Sequence of chain 1.A:
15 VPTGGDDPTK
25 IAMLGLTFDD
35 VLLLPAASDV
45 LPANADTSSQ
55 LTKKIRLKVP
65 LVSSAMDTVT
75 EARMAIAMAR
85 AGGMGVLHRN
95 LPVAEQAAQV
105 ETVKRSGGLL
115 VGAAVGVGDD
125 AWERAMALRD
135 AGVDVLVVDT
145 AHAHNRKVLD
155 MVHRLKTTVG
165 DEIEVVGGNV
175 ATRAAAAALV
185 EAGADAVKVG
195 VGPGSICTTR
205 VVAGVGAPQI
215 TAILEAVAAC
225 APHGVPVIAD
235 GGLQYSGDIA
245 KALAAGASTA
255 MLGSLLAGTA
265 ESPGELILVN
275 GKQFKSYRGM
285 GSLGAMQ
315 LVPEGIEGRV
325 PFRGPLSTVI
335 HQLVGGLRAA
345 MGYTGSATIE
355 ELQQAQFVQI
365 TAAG

Sequence of chain 4.A:
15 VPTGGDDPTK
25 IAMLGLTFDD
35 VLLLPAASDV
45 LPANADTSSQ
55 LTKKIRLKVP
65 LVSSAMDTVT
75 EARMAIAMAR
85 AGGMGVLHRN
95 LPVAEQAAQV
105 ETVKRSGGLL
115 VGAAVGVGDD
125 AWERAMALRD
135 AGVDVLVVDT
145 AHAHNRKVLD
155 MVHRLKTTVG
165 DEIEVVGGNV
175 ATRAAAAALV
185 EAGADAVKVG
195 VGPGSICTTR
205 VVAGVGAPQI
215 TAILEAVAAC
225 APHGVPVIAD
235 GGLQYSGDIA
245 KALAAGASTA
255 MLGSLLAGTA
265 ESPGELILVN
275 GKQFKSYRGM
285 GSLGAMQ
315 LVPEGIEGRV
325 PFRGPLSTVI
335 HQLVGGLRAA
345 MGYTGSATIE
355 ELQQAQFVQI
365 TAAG

The small molecule below binds the protein below.
Small molecule (SMILES): O=C(CC1CCCCC1)N1CCN(S(=O)(=O)c2cccc3cnccc23)CC1

Binding-site contacts:
Ligand atom N13 contacts residue ALA145 of chain 4.A at 3.8 Å.
Ligand atom C21 contacts residue IMP1 of chain 4.B at 3.2 Å.
Ligand atom C25 contacts residue IMP1 of chain 4.B at 3.6 Å.
Ligand atom C22 contacts residue TYR347 of chain 1.A at 3.7 Å (hydrophobic).
Ligand atom O18 contacts residue IMP1 of chain 4.B at 3.7 Å.
Ligand atom C19 contacts residue IMP1 of chain 4.B at 3.7 Å.
Ligand atom C27 contacts residue IMP1 of chain 4.B at 3.6 Å.
Ligand atom C06 contacts residue HIS146 of chain 4.A at 3.8 Å.
Ligand atom C26 contacts residue IMP1 of chain 4.B at 3.2 Å.
Ligand atom O18 contacts residue GLY285 of chain 4.A at 3.1 Å (h-bond).
Ligand atom C21 contacts residue THR203 of chain 4.A at 3.7 Å.
Ligand atom C09 contacts residue PRO46 of chain 1.A at 3.6 Å (hydrophobic).
Ligand atom C20 contacts residue IMP1 of chain 4.B at 3.3 Å.
Ligand atom C22 contacts residue GLY196 of chain 4.A at 3.8 Å.
Ligand atom C08 contacts residue ALA343 of chain 1.A at 3.3 Å (hydrophobic).
Ligand atom O17 contacts residue GLY285 of chain 4.A at 3.8 Å.
Ligand atom C21 contacts residue ALA145 of chain 4.A at 3.6 Å (hydrophobic).
Ligand atom C15 contacts residue TYR347 of chain 1.A at 3.9 Å (hydrophobic).
Ligand atom C09 contacts residue ALA343 of chain 1.A at 3.8 Å (hydrophobic).
Ligand atom C26 contacts residue ASN173 of chain 4.A at 3.8 Å.
Ligand atom N23 contacts residue GLY194 of chain 4.A at 3.8 Å.
Ligand atom S16 contacts residue IMP1 of chain 4.B at 3.8 Å.
Ligand atom C14 contacts residue GLU318 of chain 4.A at 3.5 Å.
Ligand atom N23 contacts residue GLY196 of chain 4.A at 3.0 Å (h-bond).
Ligand atom C21 contacts residue TYR347 of chain 1.A at 3.9 Å (hydrophobic).
Ligand atom C15 contacts residue GLU318 of chain 4.A at 3.5 Å.
Ligand atom C20 contacts residue ALA145 of chain 4.A at 3.5 Å (hydrophobic).
Ligand atom C08 contacts residue TYR347 of chain 1.A at 3.4 Å (hydrophobic).
Ligand atom C25 contacts residue ALA145 of chain 4.A at 3.9 Å (hydrophobic).
Ligand atom C03 contacts residue GLU318 of chain 4.A at 3.9 Å.
Ligand atom O17 contacts residue IMP1 of chain 4.B at 2.7 Å (h-bond).
Ligand atom C22 contacts residue THR203 of chain 4.A at 3.3 Å.
Ligand atom C07 contacts residue TYR347 of chain 1.A at 3.9 Å (hydrophobic).
Ligand atom C07 contacts residue GLY346 of chain 1.A at 3.8 Å.
Ligand atom C24 contacts residue GLY196 of chain 4.A at 3.9 Å.
Ligand atom O18 contacts residue MET284 of chain 4.A at 3.4 Å.
Ligand atom N23 contacts residue VAL195 of chain 4.A at 3.7 Å.
Ligand atom C24 contacts residue GLY194 of chain 4.A at 3.2 Å.
Ligand atom C22 contacts residue IMP1 of chain 4.B at 3.6 Å.
Ligand atom C08 contacts residue GLY346 of chain 1.A at 3.6 Å.